Sequence of chain 2.A:
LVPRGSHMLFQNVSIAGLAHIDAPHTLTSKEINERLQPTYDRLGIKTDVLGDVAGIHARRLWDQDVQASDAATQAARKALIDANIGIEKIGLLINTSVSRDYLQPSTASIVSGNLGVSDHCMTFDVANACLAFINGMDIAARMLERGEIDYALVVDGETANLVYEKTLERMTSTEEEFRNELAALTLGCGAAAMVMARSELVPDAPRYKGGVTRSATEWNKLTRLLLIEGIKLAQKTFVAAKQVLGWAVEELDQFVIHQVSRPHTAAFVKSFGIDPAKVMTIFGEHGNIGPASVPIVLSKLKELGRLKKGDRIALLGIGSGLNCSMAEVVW

Sequence of chain 1.A:
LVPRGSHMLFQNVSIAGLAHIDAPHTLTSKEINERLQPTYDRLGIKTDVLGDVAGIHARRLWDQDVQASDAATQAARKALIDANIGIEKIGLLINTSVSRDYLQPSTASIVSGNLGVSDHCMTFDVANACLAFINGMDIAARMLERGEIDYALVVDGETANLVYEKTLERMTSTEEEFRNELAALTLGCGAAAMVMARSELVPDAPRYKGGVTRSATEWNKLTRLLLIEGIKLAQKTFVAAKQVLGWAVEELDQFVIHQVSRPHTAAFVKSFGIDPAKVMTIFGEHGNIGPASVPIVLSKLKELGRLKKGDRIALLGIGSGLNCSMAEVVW

The small molecule below binds the protein below.
Small molecule (SMILES): C/C=C/C/C=C/CCC(=O)[C@@H](O)CC(N)=O

Binding-site contacts:
Ligand atom N1 contacts residue ALA142 of chain 1.A at 3.6 Å.
Ligand atom C12 contacts residue LEU254 of chain 1.A at 3.7 Å (hydrophobic).
Ligand atom C3 contacts residue HIS285 of chain 1.A at 4.1 Å.
Ligand atom O2 contacts residue GLY346 of chain 1.A at 3.1 Å.
Ligand atom C10 contacts residue HIS291 of chain 1.A at 3.4 Å.
Ligand atom C12 contacts residue ILE258 of chain 1.A at 3.8 Å (hydrophobic).
Ligand atom O1 contacts residue SER347 of chain 1.A at 3.6 Å.
Ligand atom O3 contacts residue VAL287 of chain 1.A at 3.6 Å.
Ligand atom C2 contacts residue CYS143 of chain 1.A at 2.3 Å (hydrophobic).
Ligand atom N1 contacts residue SER347 of chain 1.A at 2.8 Å (h-bond).
Ligand atom C1 contacts residue GLY346 of chain 1.A at 4.0 Å.
Ligand atom C9 contacts residue ILE345 of chain 1.A at 3.8 Å (hydrophobic).
Ligand atom C3 contacts residue ASN315 of chain 1.A at 3.8 Å.
Ligand atom C12 contacts residue HIS291 of chain 1.A at 3.7 Å.
Ligand atom C11 contacts residue HIS291 of chain 1.A at 3.5 Å.
Ligand atom C3 contacts residue CYS143 of chain 1.A at 3.3 Å (hydrophobic).
Ligand atom C10 contacts residue ILE345 of chain 1.A at 4.1 Å (hydrophobic).
Ligand atom C11 contacts residue ILE345 of chain 1.A at 3.6 Å (hydrophobic).
Ligand atom C12 contacts residue ILE345 of chain 1.A at 3.7 Å (hydrophobic).
Ligand atom C1 contacts residue CYS143 of chain 1.A at 2.7 Å (hydrophobic).
Ligand atom C8 contacts residue VAL287 of chain 1.A at 4.1 Å (hydrophobic).
Ligand atom C2 contacts residue HIS285 of chain 1.A at 3.6 Å.
Ligand atom C1 contacts residue GLN117 of chain 2.A at 4.1 Å.
Ligand atom O2 contacts residue SER347 of chain 1.A at 3.0 Å (h-bond).
Ligand atom C11 contacts residue LEU254 of chain 1.A at 4.1 Å (hydrophobic).
Ligand atom C8 contacts residue LEU253 of chain 1.A at 3.1 Å (hydrophobic).
Ligand atom C5 contacts residue VAL287 of chain 1.A at 3.9 Å (hydrophobic).
Ligand atom O3 contacts residue CYS143 of chain 1.A at 3.7 Å.
Ligand atom O2 contacts residue ALA142 of chain 1.A at 3.4 Å.
Ligand atom C7 contacts residue LEU253 of chain 1.A at 3.2 Å (hydrophobic).
Ligand atom C1 contacts residue ALA142 of chain 1.A at 3.9 Å (hydrophobic).
Ligand atom O3 contacts residue ASN315 of chain 1.A at 2.7 Å (h-bond).
Ligand atom C9 contacts residue LEU253 of chain 1.A at 3.3 Å (hydrophobic).
Ligand atom N1 contacts residue CYS143 of chain 1.A at 3.5 Å (h-bond).
Ligand atom N1 contacts residue GLN117 of chain 2.A at 3.1 Å (h-bond).
Ligand atom C6 contacts residue LEU253 of chain 1.A at 3.9 Å (hydrophobic).
Ligand atom C1 contacts residue SER347 of chain 1.A at 3.5 Å.
Ligand atom O2 contacts residue CYS143 of chain 1.A at 3.0 Å (h-bond).
Ligand atom C4 contacts residue SER347 of chain 1.A at 4.0 Å.
Ligand atom O3 contacts residue HIS285 of chain 1.A at 3.2 Å (h-bond).